Binding-site contacts:
Ligand atom O2' contacts residue ASN199 of chain 1.C at 3.6 Å.
Ligand atom N2 contacts residue LYS265 of chain 1.B at 3.1 Å (salt-bridge).
Ligand atom C5' contacts residue ARG240 of chain 1.C at 3.3 Å.
Ligand atom C6 contacts residue TRP38 of chain 1.B at 3.5 Å (hydrophobic).
Ligand atom O5' contacts residue GLY35 of chain 1.B at 3.6 Å.
Ligand atom PG contacts residue MG1 of chain 1.K at 3.3 Å.
Ligand atom O2G contacts residue MG1 of chain 1.K at 2.2 Å.
Ligand atom N9 contacts residue LEU320 of chain 1.B at 3.6 Å.
Ligand atom O3' contacts residue ASN199 of chain 1.C at 3.5 Å (h-bond).
Ligand atom O2A contacts residue LYS193 of chain 1.C at 2.9 Å (salt-bridge).
Ligand atom O3G contacts residue LYS36 of chain 1.B at 2.4 Å (salt-bridge).
Ligand atom O2B contacts residue MG1 of chain 1.K at 3.2 Å.
Ligand atom O1A contacts residue TRP38 of chain 1.B at 2.7 Å (h-bond).
Ligand atom N1 contacts residue TRP38 of chain 1.B at 3.3 Å.
Ligand atom C8 contacts residue GLY35 of chain 1.B at 3.6 Å.
Ligand atom O1A contacts residue THR37 of chain 1.B at 3.1 Å (h-bond).
Ligand atom O5' contacts residue THR34 of chain 1.B at 3.6 Å (h-bond).
Ligand atom O3B contacts residue LYS36 of chain 1.B at 3.6 Å.
Ligand atom N2 contacts residue ILE262 of chain 1.B at 3.4 Å.
Ligand atom PG contacts residue LYS36 of chain 1.B at 3.5 Å.
Ligand atom O3G contacts residue MG1 of chain 1.K at 3.6 Å.
Ligand atom PB contacts residue MG1 of chain 1.K at 3.1 Å.
Ligand atom O1B contacts residue MG1 of chain 1.K at 2.2 Å.
Ligand atom S1G contacts residue ARG241 of chain 1.C at 2.8 Å (salt-bridge).
Ligand atom O3A contacts residue THR34 of chain 1.B at 2.9 Å (h-bond).
Ligand atom PB contacts residue THR34 of chain 1.B at 3.5 Å.
Ligand atom PA contacts residue THR34 of chain 1.B at 3.6 Å.
Ligand atom O2G contacts residue GLU172 of chain 1.B at 3.3 Å (salt-bridge).
Ligand atom O1A contacts residue GLY35 of chain 1.B at 3.3 Å.
Ligand atom O3G contacts residue GLU172 of chain 1.B at 3.5 Å (salt-bridge).
Ligand atom O2G contacts residue ARG241 of chain 1.C at 2.5 Å (salt-bridge).
Ligand atom O6 contacts residue PHE253 of chain 1.B at 3.4 Å.
Ligand atom PG contacts residue ARG241 of chain 1.C at 3.5 Å.
Ligand atom O3' contacts residue ASP192 of chain 1.C at 3.0 Å (salt-bridge).
Ligand atom C5' contacts residue SER317 of chain 1.B at 3.6 Å.
Ligand atom N7 contacts residue HIS316 of chain 1.B at 3.1 Å (h-bond).
Ligand atom O2B contacts residue THR34 of chain 1.B at 3.3 Å (h-bond).
Ligand atom O1B contacts residue THR37 of chain 1.B at 3.2 Å (h-bond).
Ligand atom O2B contacts residue THR37 of chain 1.B at 3.1 Å (h-bond).
Ligand atom O2B contacts residue LYS36 of chain 1.B at 3.3 Å.

Sequence of chain 1.C:
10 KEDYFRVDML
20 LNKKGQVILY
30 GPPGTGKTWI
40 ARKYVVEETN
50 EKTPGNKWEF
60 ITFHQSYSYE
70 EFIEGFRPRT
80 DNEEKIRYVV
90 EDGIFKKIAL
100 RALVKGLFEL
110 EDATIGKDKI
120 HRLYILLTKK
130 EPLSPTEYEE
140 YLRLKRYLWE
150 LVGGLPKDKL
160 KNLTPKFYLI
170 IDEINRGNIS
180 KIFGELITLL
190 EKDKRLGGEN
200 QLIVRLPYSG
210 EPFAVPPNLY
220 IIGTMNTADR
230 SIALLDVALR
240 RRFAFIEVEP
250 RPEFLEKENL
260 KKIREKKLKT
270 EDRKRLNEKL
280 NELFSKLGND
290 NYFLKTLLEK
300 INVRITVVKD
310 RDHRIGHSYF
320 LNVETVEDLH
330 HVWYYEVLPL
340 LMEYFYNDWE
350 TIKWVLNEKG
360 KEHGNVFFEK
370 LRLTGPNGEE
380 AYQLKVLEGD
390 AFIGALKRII

Sequence of chain 1.B:
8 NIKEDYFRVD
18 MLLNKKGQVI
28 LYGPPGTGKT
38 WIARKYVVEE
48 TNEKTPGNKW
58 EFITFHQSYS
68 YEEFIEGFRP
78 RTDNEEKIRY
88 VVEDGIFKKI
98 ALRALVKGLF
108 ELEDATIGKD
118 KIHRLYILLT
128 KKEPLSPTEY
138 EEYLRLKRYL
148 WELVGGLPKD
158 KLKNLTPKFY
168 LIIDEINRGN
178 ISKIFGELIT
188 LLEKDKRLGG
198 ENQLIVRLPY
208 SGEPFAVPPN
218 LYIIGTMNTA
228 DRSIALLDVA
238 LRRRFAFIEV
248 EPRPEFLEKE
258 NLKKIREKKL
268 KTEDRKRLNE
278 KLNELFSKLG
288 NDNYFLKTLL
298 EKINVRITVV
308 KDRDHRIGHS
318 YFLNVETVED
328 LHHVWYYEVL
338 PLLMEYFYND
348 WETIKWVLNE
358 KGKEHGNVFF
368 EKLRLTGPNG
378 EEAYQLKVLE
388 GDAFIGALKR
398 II

A protein and the small-molecule ligand that binds it are described below.
Small molecule (SMILES): Nc1nc2c(ncn2[C@@H]2O[C@H](CO[P](=O)(O)O[P](=O)(O)OP(O)(O)=S)[C@@H](O)[C@H]2O)c(=O)[nH]1